Sequence of chain 1.A:
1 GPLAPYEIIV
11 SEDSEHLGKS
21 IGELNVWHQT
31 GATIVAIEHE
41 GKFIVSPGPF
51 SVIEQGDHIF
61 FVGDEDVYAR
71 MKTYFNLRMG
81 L

This protein binds this small molecule.
Small molecule (SMILES): Nc1ncnc2c1ncn2[C@@H]1O[C@@H]2CO[P](=O)(O)O[C@H]3[C@@H](O)[C@H](n4cnc5c(N)ncnc54)O[C@@H]3CO[P](=O)(O)O[C@H]2[C@H]1O

Binding-site contacts:
Ligand atom O2'1 contacts residue TRP27 of chain 1.A at 3.5 Å (h-bond).
Ligand atom P1 contacts residue HIS28 of chain 1.B at 3.5 Å.
Ligand atom N61 contacts residue ILE34 of chain 1.A at 2.9 Å (h-bond).
Ligand atom C5 contacts residue ILE21 of chain 1.B at 3.4 Å (hydrophobic).
Ligand atom C81 contacts residue ILE21 of chain 1.A at 3.6 Å (hydrophobic).
Ligand atom N7 contacts residue ILE21 of chain 1.B at 3.6 Å.
Ligand atom C4'1 contacts residue ASN25 of chain 1.A at 3.5 Å.
Ligand atom O1P contacts residue HIS28 of chain 1.A at 3.6 Å (h-bond).
Ligand atom O1P1 contacts residue HIS28 of chain 1.B at 3.6 Å (h-bond).
Ligand atom O3' contacts residue ASN25 of chain 1.B at 3.5 Å (h-bond).
Ligand atom O2P contacts residue PRO49 of chain 1.B at 3.3 Å.
Ligand atom O2' contacts residue ASN25 of chain 1.B at 2.6 Å (h-bond).
Ligand atom N6 contacts residue ILE34 of chain 1.B at 2.9 Å (h-bond).
Ligand atom C4' contacts residue ASN25 of chain 1.B at 3.5 Å.
Ligand atom C2 contacts residue ALA32 of chain 1.B at 3.2 Å (hydrophobic).
Ligand atom N1 contacts residue ILE34 of chain 1.B at 2.9 Å (h-bond).
Ligand atom N11 contacts residue ILE34 of chain 1.A at 2.9 Å (h-bond).
Ligand atom C41 contacts residue ILE21 of chain 1.A at 3.3 Å (hydrophobic).
Ligand atom O4'1 contacts residue GLY22 of chain 1.A at 3.5 Å.
Ligand atom O2'1 contacts residue HIS28 of chain 1.A at 3.4 Å.
Ligand atom N3 contacts residue TRP27 of chain 1.B at 3.2 Å (h-bond).
Ligand atom O2'1 contacts residue ASN25 of chain 1.A at 2.7 Å (h-bond).
Ligand atom P contacts residue HIS28 of chain 1.A at 3.5 Å.
Ligand atom N71 contacts residue ILE21 of chain 1.A at 3.5 Å.
Ligand atom O3'1 contacts residue ASN25 of chain 1.A at 3.5 Å (h-bond).
Ligand atom O2' contacts residue TRP27 of chain 1.B at 3.6 Å (h-bond).
Ligand atom C21 contacts residue ALA32 of chain 1.A at 3.2 Å (hydrophobic).
Ligand atom C51 contacts residue ILE21 of chain 1.A at 3.4 Å (hydrophobic).
Ligand atom O2P1 contacts residue HIS28 of chain 1.B at 2.7 Å (h-bond).
Ligand atom O4' contacts residue GLY22 of chain 1.B at 3.4 Å.
Ligand atom O1P1 contacts residue PRO49 of chain 1.A at 3.5 Å.
Ligand atom N31 contacts residue VAL26 of chain 1.A at 3.6 Å.
Ligand atom O1P contacts residue PRO49 of chain 1.B at 3.5 Å.
Ligand atom N31 contacts residue TRP27 of chain 1.A at 3.2 Å (h-bond).
Ligand atom N9 contacts residue ILE21 of chain 1.B at 3.5 Å.
Ligand atom N91 contacts residue ILE21 of chain 1.A at 3.5 Å.
Ligand atom O2P1 contacts residue PRO49 of chain 1.A at 3.3 Å.
Ligand atom C4 contacts residue ILE21 of chain 1.B at 3.3 Å (hydrophobic).
Ligand atom O2P contacts residue HIS28 of chain 1.A at 2.7 Å (h-bond).
Ligand atom O2' contacts residue HIS28 of chain 1.B at 3.4 Å.

Sequence of chain 1.B:
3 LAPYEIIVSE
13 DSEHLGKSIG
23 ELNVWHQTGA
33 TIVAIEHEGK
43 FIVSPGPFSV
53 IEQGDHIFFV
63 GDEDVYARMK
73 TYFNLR